Sequence of chain 1.D:
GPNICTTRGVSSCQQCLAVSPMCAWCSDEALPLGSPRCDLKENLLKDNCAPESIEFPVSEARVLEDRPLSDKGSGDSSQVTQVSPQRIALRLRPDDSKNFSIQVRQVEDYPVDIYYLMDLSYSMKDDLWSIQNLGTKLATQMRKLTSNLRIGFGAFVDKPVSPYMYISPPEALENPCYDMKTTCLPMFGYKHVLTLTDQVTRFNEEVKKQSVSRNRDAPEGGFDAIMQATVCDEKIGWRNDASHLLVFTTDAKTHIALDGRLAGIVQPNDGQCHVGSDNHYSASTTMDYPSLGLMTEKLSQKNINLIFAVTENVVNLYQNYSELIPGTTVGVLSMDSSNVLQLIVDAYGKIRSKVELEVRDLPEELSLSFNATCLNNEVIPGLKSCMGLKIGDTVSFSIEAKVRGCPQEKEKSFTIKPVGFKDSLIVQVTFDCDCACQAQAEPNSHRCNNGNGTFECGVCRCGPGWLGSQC

Binding-site contacts:
Ligand atom O5 contacts residue PRO381 of chain 1.D at 4.2 Å.
Ligand atom N2 contacts residue ASN371 of chain 1.D at 2.9 Å (h-bond).
Ligand atom C7 contacts residue ASN371 of chain 1.D at 3.1 Å.
Ligand atom C8 contacts residue GLU400 of chain 1.D at 3.5 Å.
Ligand atom C1 contacts residue ASN371 of chain 1.D at 1.4 Å.
Ligand atom O6 contacts residue PRO381 of chain 1.D at 4.5 Å.
Ligand atom C7 contacts residue SER398 of chain 1.D at 3.8 Å.
Ligand atom C6 contacts residue PRO381 of chain 1.D at 4.3 Å (hydrophobic).
Ligand atom C8 contacts residue ASN99 of chain 1.D at 4.3 Å.
Ligand atom C5 contacts residue ASN371 of chain 1.D at 3.6 Å.
Ligand atom N2 contacts residue GLU400 of chain 1.D at 4.2 Å.
Ligand atom C8 contacts residue ASN371 of chain 1.D at 4.3 Å.
Ligand atom C8 contacts residue ILE399 of chain 1.D at 3.5 Å (hydrophobic).
Ligand atom C4 contacts residue ASN371 of chain 1.D at 4.1 Å.
Ligand atom C3 contacts residue ASN371 of chain 1.D at 3.7 Å.
Ligand atom O5 contacts residue ASN371 of chain 1.D at 2.3 Å (h-bond).
Ligand atom O7 contacts residue ASN371 of chain 1.D at 2.9 Å (h-bond).
Ligand atom C8 contacts residue SER398 of chain 1.D at 3.5 Å.
Ligand atom O7 contacts residue SER398 of chain 1.D at 3.0 Å.
Ligand atom C2 contacts residue ASN371 of chain 1.D at 2.4 Å.

The protein below binds the small molecule below.
Small molecule (SMILES): CC(=O)N[C@H]1[C@H](O[C@H]2[C@H](O)[C@@H](NC(C)=O)CO[C@@H]2CO)O[C@H](CO)[C@@H](O)[C@@H]1O